Binding-site contacts:
Ligand atom C1 contacts residue MET99 of chain 1.S at 3.3 Å (hydrophobic).
Ligand atom O12 contacts residue VAL71 of chain 1.S at 3.9 Å.
Ligand atom O19 contacts residue GLY69 of chain 1.S at 4.0 Å.
Ligand atom O10 contacts residue VAL71 of chain 1.S at 3.2 Å.
Ligand atom C42 contacts residue THR146 of chain 1.S at 3.5 Å.
Ligand atom C18 contacts residue VAL71 of chain 1.S at 3.9 Å (hydrophobic).
Ligand atom C1 contacts residue SER98 of chain 1.S at 1.3 Å.
Ligand atom O27 contacts residue GLY127 of chain 1.S at 3.9 Å.
Ligand atom N20 contacts residue LEU126 of chain 1.S at 3.0 Å (h-bond).
Ligand atom C7 contacts residue GLY69 of chain 1.S at 3.6 Å.
Ligand atom O3 contacts residue GLY69 of chain 1.S at 3.2 Å (h-bond).
Ligand atom C5 contacts residue SER98 of chain 1.S at 3.0 Å.
Ligand atom O10 contacts residue SER98 of chain 1.S at 4.0 Å.
Ligand atom C11 contacts residue VAL71 of chain 1.S at 3.7 Å (hydrophobic).
Ligand atom O3 contacts residue GLY68 of chain 1.S at 3.2 Å.
Ligand atom C23 contacts residue VAL71 of chain 1.S at 3.5 Å (hydrophobic).
Ligand atom C9 contacts residue GLY69 of chain 1.S at 3.2 Å.
Ligand atom C24 contacts residue HIS142 of chain 1.S at 3.8 Å.
Ligand atom O19 contacts residue VAL71 of chain 1.S at 3.2 Å (h-bond).
Ligand atom O3 contacts residue MET99 of chain 1.S at 2.5 Å (h-bond).
Ligand atom N13 contacts residue VAL71 of chain 1.S at 4.0 Å.
Ligand atom C7 contacts residue SER98 of chain 1.S at 3.6 Å.
Ligand atom C9 contacts residue SER98 of chain 1.S at 3.6 Å.
Ligand atom C4 contacts residue SER98 of chain 1.S at 2.3 Å.
Ligand atom C15 contacts residue GLY69 of chain 1.S at 3.8 Å.
Ligand atom C14 contacts residue GLY69 of chain 1.S at 3.8 Å.
Ligand atom O3 contacts residue SER98 of chain 1.S at 2.2 Å (h-bond).
Ligand atom O12 contacts residue LEU126 of chain 1.S at 3.1 Å (h-bond).
Ligand atom N13 contacts residue GLY69 of chain 1.S at 2.7 Å (h-bond).
Ligand atom C6 contacts residue HIS123 of chain 1.S at 2.8 Å.
Ligand atom O12 contacts residue PRO125 of chain 1.S at 3.4 Å.
Ligand atom C42 contacts residue ILE143 of chain 1.S at 3.7 Å (hydrophobic).
Ligand atom C14 contacts residue LEU126 of chain 1.S at 3.5 Å (hydrophobic).
Ligand atom C6 contacts residue SER98 of chain 1.S at 2.8 Å.
Ligand atom O10 contacts residue MET99 of chain 1.S at 3.2 Å.
Ligand atom C16 contacts residue GLY69 of chain 1.S at 3.8 Å.
Ligand atom C18 contacts residue LEU126 of chain 1.S at 3.8 Å (hydrophobic).
Ligand atom O19 contacts residue SER70 of chain 1.S at 3.6 Å.
Ligand atom C1 contacts residue HIS123 of chain 1.S at 3.9 Å.
Ligand atom C11 contacts residue GLY69 of chain 1.S at 3.4 Å.

The protein below binds the small molecule below.
Small molecule (SMILES): CC[C@H](C)[C@H](NC(=O)[C@@H](NC(=O)[C@H](O)[C@@H](C=O)C(C)C)C(C)C)C(=O)O

Sequence of chain 1.S:
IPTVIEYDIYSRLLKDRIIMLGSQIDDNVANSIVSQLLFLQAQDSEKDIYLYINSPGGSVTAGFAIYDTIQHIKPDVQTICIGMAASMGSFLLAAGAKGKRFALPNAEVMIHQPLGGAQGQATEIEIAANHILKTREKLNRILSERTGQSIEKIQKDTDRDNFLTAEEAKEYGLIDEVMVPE